This small molecule binds to this protein.
Small molecule (SMILES): O[C@@H]1[C@@H](O)[C@H](O)OC[C@H]1O

Binding-site contacts:
Ligand atom O4 contacts residue GLY112 of chain 1.A at 3.6 Å.
Ligand atom O2 contacts residue GLY112 of chain 1.A at 4.0 Å.
Ligand atom O1 contacts residue VAL114 of chain 1.A at 4.2 Å.
Ligand atom C3 contacts residue GLY112 of chain 1.A at 3.7 Å.
Ligand atom C5 contacts residue SER113 of chain 1.A at 3.7 Å.
Ligand atom O1 contacts residue GLY112 of chain 1.A at 4.3 Å.
Ligand atom C1 contacts residue GLY112 of chain 1.A at 3.4 Å.
Ligand atom C2 contacts residue GLY112 of chain 1.A at 4.1 Å.
Ligand atom O5 contacts residue SER113 of chain 1.A at 4.1 Å.
Ligand atom O5 contacts residue VAL114 of chain 1.A at 4.3 Å.
Ligand atom O1 contacts residue SER113 of chain 1.A at 4.4 Å.
Ligand atom C5 contacts residue GLY112 of chain 1.A at 3.5 Å.
Ligand atom C5 contacts residue THR109 of chain 1.A at 3.4 Å.
Ligand atom C1 contacts residue SER113 of chain 1.A at 4.1 Å.
Ligand atom O5 contacts residue GLY112 of chain 1.A at 4.1 Å.
Ligand atom C4 contacts residue GLY112 of chain 1.A at 3.9 Å.
Ligand atom O5 contacts residue THR109 of chain 1.A at 3.5 Å.

Sequence of chain 1.A:
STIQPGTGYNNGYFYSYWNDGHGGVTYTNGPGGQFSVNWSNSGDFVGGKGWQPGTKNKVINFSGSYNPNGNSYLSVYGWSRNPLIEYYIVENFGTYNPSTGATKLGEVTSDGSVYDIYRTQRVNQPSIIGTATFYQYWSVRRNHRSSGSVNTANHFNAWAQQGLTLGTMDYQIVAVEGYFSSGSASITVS